Sequence of chain 1.C:
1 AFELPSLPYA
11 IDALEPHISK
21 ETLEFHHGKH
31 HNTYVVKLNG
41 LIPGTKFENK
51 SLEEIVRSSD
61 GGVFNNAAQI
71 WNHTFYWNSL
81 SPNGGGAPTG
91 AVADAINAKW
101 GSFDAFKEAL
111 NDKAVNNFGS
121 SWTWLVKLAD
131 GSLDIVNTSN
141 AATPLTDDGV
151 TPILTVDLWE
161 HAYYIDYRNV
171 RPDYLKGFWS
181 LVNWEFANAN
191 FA

Sequence of chain 1.D:
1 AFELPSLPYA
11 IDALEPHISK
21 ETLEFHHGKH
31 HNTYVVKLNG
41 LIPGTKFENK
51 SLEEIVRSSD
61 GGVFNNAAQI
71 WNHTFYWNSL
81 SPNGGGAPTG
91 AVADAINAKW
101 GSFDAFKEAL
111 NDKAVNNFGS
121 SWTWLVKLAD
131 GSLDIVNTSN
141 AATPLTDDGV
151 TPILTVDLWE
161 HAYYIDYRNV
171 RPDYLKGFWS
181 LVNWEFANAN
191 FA

Binding-site contacts:
Ligand atom C2 contacts residue GLY61 of chain 1.C at 4.2 Å.
Ligand atom C2 contacts residue ASN137 of chain 1.D at 4.0 Å.
Ligand atom C3 contacts residue GLY62 of chain 1.C at 3.9 Å.
Ligand atom C1 contacts residue ASN117 of chain 1.D at 4.4 Å.
Ligand atom C4 contacts residue GLY61 of chain 1.C at 4.0 Å.
Ligand atom O3 contacts residue ASN137 of chain 1.D at 3.2 Å (h-bond).
Ligand atom C6 contacts residue ASN117 of chain 1.D at 3.7 Å.
Ligand atom C4 contacts residue GLY62 of chain 1.C at 3.3 Å.
Ligand atom O2 contacts residue ASN65 of chain 1.C at 4.4 Å.
Ligand atom O4 contacts residue ASN137 of chain 1.D at 4.0 Å.
Ligand atom O6 contacts residue GLY62 of chain 1.C at 3.1 Å.
Ligand atom O5 contacts residue ASN65 of chain 1.C at 3.4 Å (h-bond).
Ligand atom C1 contacts residue PHE118 of chain 1.D at 3.9 Å (hydrophobic).
Ligand atom C3 contacts residue ASN137 of chain 1.D at 4.0 Å.
Ligand atom C2 contacts residue GLY62 of chain 1.C at 4.3 Å.
Ligand atom C4 contacts residue ASN117 of chain 1.D at 3.5 Å.
Ligand atom C3 contacts residue GLY61 of chain 1.C at 4.0 Å.
Ligand atom C6 contacts residue GLY62 of chain 1.C at 4.2 Å.
Ligand atom O5 contacts residue ASN116 of chain 1.D at 3.4 Å (h-bond).
Ligand atom O1 contacts residue ASN116 of chain 1.D at 4.3 Å.
Ligand atom O4 contacts residue ASN117 of chain 1.D at 4.0 Å.
Ligand atom C2 contacts residue ASN65 of chain 1.C at 3.6 Å.
Ligand atom O5 contacts residue PHE118 of chain 1.D at 3.0 Å (h-bond).
Ligand atom C4 contacts residue ASN137 of chain 1.D at 4.2 Å.
Ligand atom O5 contacts residue ASN117 of chain 1.D at 3.9 Å.
Ligand atom O6 contacts residue ASN140 of chain 1.C at 4.1 Å.
Ligand atom O3 contacts residue GLY61 of chain 1.C at 3.1 Å.
Ligand atom O3 contacts residue LYS113 of chain 1.D at 3.8 Å.
Ligand atom O2 contacts residue ASN116 of chain 1.D at 3.9 Å.
Ligand atom C1 contacts residue ASN65 of chain 1.C at 3.5 Å.
Ligand atom O3 contacts residue GLY62 of chain 1.C at 3.6 Å.
Ligand atom O6 contacts residue PHE118 of chain 1.D at 2.8 Å (h-bond).
Ligand atom C5 contacts residue GLY62 of chain 1.C at 4.4 Å.
Ligand atom C5 contacts residue PHE118 of chain 1.D at 3.9 Å (hydrophobic).
Ligand atom C2 contacts residue ASN116 of chain 1.D at 3.3 Å.
Ligand atom C2 contacts residue ASN117 of chain 1.D at 4.2 Å.
Ligand atom C5 contacts residue ASN117 of chain 1.D at 4.0 Å.
Ligand atom C1 contacts residue ASN116 of chain 1.D at 3.1 Å.
Ligand atom O4 contacts residue GLY62 of chain 1.C at 3.7 Å.
Ligand atom C6 contacts residue PHE118 of chain 1.D at 3.4 Å (hydrophobic).

The small molecule below binds the protein below.
Small molecule (SMILES): OC[C@H]1O[C@H](O[C@H]2O[C@H](CO)[C@@H](O)[C@H](O)[C@H]2O)[C@H](O)[C@@H](O)[C@@H]1O